Binding-site contacts:
Ligand atom C19 contacts residue PHE274 of chain 2.C at 3.8 Å (hydrophobic).
Ligand atom C20 contacts residue TYR273 of chain 2.C at 3.4 Å (hydrophobic).
Ligand atom C7 contacts residue TYR273 of chain 2.C at 3.2 Å (hydrophobic).
Ligand atom C7 contacts residue GLU271 of chain 2.C at 3.5 Å.
Ligand atom C25 contacts residue PHE274 of chain 2.C at 3.7 Å (hydrophobic).
Ligand atom C3 contacts residue TYR131 of chain 2.C at 3.6 Å (hydrophobic).
Ligand atom O3 contacts residue TYR131 of chain 2.C at 3.6 Å.
Ligand atom C25 contacts residue ILE146 of chain 2.C at 3.5 Å (hydrophobic).
Ligand atom O4 contacts residue TYR131 of chain 2.C at 3.7 Å.
Ligand atom C19 contacts residue TYR95 of chain 2.C at 3.6 Å (hydrophobic).
Ligand atom C20 contacts residue MET124 of chain 2.C at 3.8 Å (hydrophobic).
Ligand atom C22 contacts residue PRO270 of chain 2.C at 3.7 Å (hydrophobic).
Ligand atom C26 contacts residue PRO270 of chain 2.C at 3.7 Å (hydrophobic).
Ligand atom C17 contacts residue MET124 of chain 2.C at 3.5 Å (hydrophobic).
Ligand atom C17 contacts residue PHE274 of chain 2.C at 3.6 Å (hydrophobic).
Ligand atom C7 contacts residue TYR131 of chain 2.C at 3.5 Å (hydrophobic).
Ligand atom C10 contacts residue MET124 of chain 2.C at 3.4 Å (hydrophobic).
Ligand atom C19 contacts residue MET124 of chain 2.C at 3.7 Å (hydrophobic).
Ligand atom C26 contacts residue ILE146 of chain 2.C at 3.3 Å (hydrophobic).
Ligand atom C10 contacts residue PHE128 of chain 2.C at 3.7 Å (hydrophobic).
Ligand atom C24 contacts residue VAL145 of chain 2.C at 3.7 Å (hydrophobic).
Ligand atom C9 contacts residue TYR273 of chain 2.C at 3.5 Å (hydrophobic).
Ligand atom C15 contacts residue MET124 of chain 2.C at 3.6 Å (hydrophobic).
Ligand atom C19 contacts residue TYR273 of chain 2.C at 3.3 Å (hydrophobic).
Ligand atom C15 contacts residue PHE274 of chain 2.C at 3.5 Å (hydrophobic).
Ligand atom C20 contacts residue PHE274 of chain 2.C at 3.6 Å (hydrophobic).
Ligand atom C18 contacts residue MET124 of chain 2.C at 3.6 Å (hydrophobic).
Ligand atom C18 contacts residue ILE298 of chain 2.C at 3.8 Å (hydrophobic).
Ligand atom C16 contacts residue PHE274 of chain 2.C at 3.4 Å (hydrophobic).
Ligand atom C9 contacts residue PHE128 of chain 2.C at 3.4 Å (hydrophobic).
Ligand atom N3 contacts residue PHE274 of chain 2.C at 3.2 Å.
Ligand atom N1 contacts residue PRO270 of chain 2.C at 3.4 Å.
Ligand atom C13 contacts residue PHE274 of chain 2.C at 3.5 Å (hydrophobic).
Ligand atom C22 contacts residue GLY142 of chain 2.C at 3.6 Å.
Ligand atom O14 contacts residue MET124 of chain 2.C at 3.6 Å.
Ligand atom C16 contacts residue MET124 of chain 2.C at 3.4 Å (hydrophobic).
Ligand atom O6 contacts residue GLU271 of chain 2.C at 2.9 Å (salt-bridge).
Ligand atom O3 contacts residue GLY142 of chain 2.C at 3.3 Å.
Ligand atom O6 contacts residue PRO270 of chain 2.C at 3.4 Å.
Ligand atom C21 contacts residue PRO270 of chain 2.C at 3.5 Å (hydrophobic).

Sequence of chain 2.C:
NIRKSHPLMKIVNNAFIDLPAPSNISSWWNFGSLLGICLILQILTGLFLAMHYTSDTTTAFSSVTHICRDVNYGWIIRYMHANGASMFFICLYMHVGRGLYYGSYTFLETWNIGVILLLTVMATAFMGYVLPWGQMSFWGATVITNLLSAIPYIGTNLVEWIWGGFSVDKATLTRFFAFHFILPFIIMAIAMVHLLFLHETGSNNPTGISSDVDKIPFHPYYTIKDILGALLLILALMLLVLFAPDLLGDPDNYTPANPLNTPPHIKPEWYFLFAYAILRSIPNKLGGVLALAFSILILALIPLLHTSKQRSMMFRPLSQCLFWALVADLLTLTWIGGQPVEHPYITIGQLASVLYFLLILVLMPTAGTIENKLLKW

This protein binds this small molecule.
Small molecule (SMILES): C[C@@]1(c2ccc(Oc3ccccc3)nc2)OC(=O)N(Nc2ccccc2)C1=O